Binding-site contacts:
Ligand atom C3 contacts residue GLU91 of chain 1.A at 3.1 Å.
Ligand atom C23 contacts residue LYS85 of chain 1.A at 4.3 Å.
Ligand atom C14 contacts residue LYS74 of chain 1.B at 3.6 Å.
Ligand atom C10 contacts residue HIS83 of chain 1.B at 3.3 Å.
Ligand atom N1 contacts residue HIS83 of chain 1.B at 4.1 Å.
Ligand atom C22 contacts residue LYS85 of chain 1.A at 4.0 Å.
Ligand atom C13 contacts residue VAL80 of chain 1.B at 4.0 Å (hydrophobic).
Ligand atom N5 contacts residue HIS83 of chain 1.B at 3.2 Å (h-bond).
Ligand atom N2 contacts residue HIS83 of chain 1.B at 3.2 Å (h-bond).
Ligand atom N3 contacts residue HIS83 of chain 1.B at 2.8 Å (h-bond).
Ligand atom N6 contacts residue LYS41 of chain 1.A at 3.8 Å.
Ligand atom N4 contacts residue HIS83 of chain 1.B at 2.9 Å (h-bond).
Ligand atom C15 contacts residue LEU73 of chain 1.B at 4.1 Å (hydrophobic).
Ligand atom C13 contacts residue ASP76 of chain 1.B at 4.1 Å.
Ligand atom N4 contacts residue LEU73 of chain 1.B at 4.3 Å.
Ligand atom C23 contacts residue HIS83 of chain 1.B at 3.6 Å.
Ligand atom C17 contacts residue PRO75 of chain 1.B at 4.1 Å (hydrophobic).
Ligand atom C17 contacts residue LYS74 of chain 1.B at 3.9 Å.
Ligand atom C14 contacts residue ASP76 of chain 1.B at 3.8 Å.
Ligand atom C11 contacts residue HIS83 of chain 1.B at 3.6 Å.
Ligand atom C16 contacts residue HIS83 of chain 1.B at 3.5 Å.
Ligand atom C16 contacts residue LEU73 of chain 1.B at 3.8 Å (hydrophobic).
Ligand atom C12 contacts residue VAL80 of chain 1.B at 4.1 Å (hydrophobic).
Ligand atom C13 contacts residue LYS74 of chain 1.B at 4.4 Å.
Ligand atom C19 contacts residue LYS70 of chain 1.B at 3.6 Å.
Ligand atom C13 contacts residue ASP77 of chain 1.B at 3.3 Å.
Ligand atom C9 contacts residue LYS85 of chain 1.A at 3.9 Å.
Ligand atom C18 contacts residue LYS70 of chain 1.B at 3.5 Å.
Ligand atom RU contacts residue HIS83 of chain 1.B at 2.1 Å.
Ligand atom C14 contacts residue LEU73 of chain 1.B at 4.3 Å (hydrophobic).
Ligand atom C17 contacts residue LEU73 of chain 1.B at 3.6 Å (hydrophobic).
Ligand atom C12 contacts residue ASP77 of chain 1.B at 3.9 Å.
Ligand atom C14 contacts residue ASP77 of chain 1.B at 3.7 Å.
Ligand atom C18 contacts residue LEU73 of chain 1.B at 3.5 Å (hydrophobic).
Ligand atom C2 contacts residue GLU91 of chain 1.A at 3.9 Å.
Ligand atom C8 contacts residue LYS85 of chain 1.A at 3.9 Å.
Ligand atom C20 contacts residue HIS83 of chain 1.B at 3.5 Å.
Ligand atom C15 contacts residue HIS83 of chain 1.B at 3.5 Å.
Ligand atom C21 contacts residue HIS83 of chain 1.B at 4.2 Å.
Ligand atom C4 contacts residue GLU91 of chain 1.A at 3.7 Å.

Sequence of chain 1.A:
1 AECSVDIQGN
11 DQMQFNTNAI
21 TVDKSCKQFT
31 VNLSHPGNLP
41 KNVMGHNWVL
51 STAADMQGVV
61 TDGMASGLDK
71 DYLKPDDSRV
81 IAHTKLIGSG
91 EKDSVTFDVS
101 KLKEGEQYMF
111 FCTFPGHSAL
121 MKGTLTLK

Sequence of chain 1.B:
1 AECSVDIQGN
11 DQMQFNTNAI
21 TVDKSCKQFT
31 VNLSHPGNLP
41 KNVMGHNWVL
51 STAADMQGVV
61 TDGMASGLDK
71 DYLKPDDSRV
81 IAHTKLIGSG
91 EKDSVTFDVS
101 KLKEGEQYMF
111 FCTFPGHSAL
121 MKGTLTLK

The small molecule below binds the protein below.
Small molecule (SMILES): c1ccc(-c2ccccn2->[Ru](<-n2cc[nH]c2)<-n2ccccc2-c2ccccn2)nc1